This protein binds this small molecule.
Small molecule (SMILES): O=C(NO)C12CCC(CC1)C2

Sequence of chain 1.A:
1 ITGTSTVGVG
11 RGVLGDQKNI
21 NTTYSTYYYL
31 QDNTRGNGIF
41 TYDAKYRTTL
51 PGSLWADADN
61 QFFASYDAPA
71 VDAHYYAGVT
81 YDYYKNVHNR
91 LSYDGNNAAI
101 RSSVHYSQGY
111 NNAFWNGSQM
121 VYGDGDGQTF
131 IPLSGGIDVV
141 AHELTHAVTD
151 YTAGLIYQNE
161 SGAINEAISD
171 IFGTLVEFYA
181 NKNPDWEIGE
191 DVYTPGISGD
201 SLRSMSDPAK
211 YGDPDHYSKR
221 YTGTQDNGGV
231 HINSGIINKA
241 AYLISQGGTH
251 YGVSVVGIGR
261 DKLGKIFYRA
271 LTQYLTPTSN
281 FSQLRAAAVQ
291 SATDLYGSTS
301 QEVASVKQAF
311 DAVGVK

Binding-site contacts:
Ligand atom C5 contacts residue VAL139 of chain 1.A at 3.9 Å (hydrophobic).
Ligand atom C contacts residue ZN1 of chain 1.B at 3.6 Å.
Ligand atom C contacts residue ARG203 of chain 1.A at 3.8 Å.
Ligand atom O contacts residue TYR157 of chain 1.A at 3.4 Å (h-bond).
Ligand atom O1 contacts residue GLU166 of chain 1.A at 3.4 Å (salt-bridge).
Ligand atom C6 contacts residue ASN112 of chain 1.A at 4.1 Å.
Ligand atom O contacts residue HIS231 of chain 1.A at 2.7 Å (h-bond).
Ligand atom N contacts residue GOL1 of chain 1.K at 3.3 Å (h-bond).
Ligand atom O1 contacts residue HIS142 of chain 1.A at 3.8 Å.
Ligand atom C contacts residue GLU143 of chain 1.A at 3.8 Å.
Ligand atom C2 contacts residue ARG203 of chain 1.A at 3.5 Å.
Ligand atom C6 contacts residue GLU143 of chain 1.A at 3.2 Å.
Ligand atom N contacts residue GLU166 of chain 1.A at 3.9 Å.
Ligand atom C5 contacts residue ALA113 of chain 1.A at 3.5 Å (hydrophobic).
Ligand atom N contacts residue HIS231 of chain 1.A at 3.6 Å (h-bond).
Ligand atom C3 contacts residue LEU202 of chain 1.A at 3.5 Å (hydrophobic).
Ligand atom N contacts residue GLU143 of chain 1.A at 2.7 Å (salt-bridge).
Ligand atom C3 contacts residue VAL139 of chain 1.A at 4.0 Å (hydrophobic).
Ligand atom O1 contacts residue ZN1 of chain 1.B at 3.8 Å.
Ligand atom N contacts residue HIS142 of chain 1.A at 3.3 Å (h-bond).
Ligand atom O contacts residue GOL1 of chain 1.K at 2.9 Å (h-bond).
Ligand atom N contacts residue ZN1 of chain 1.B at 2.7 Å.
Ligand atom O1 contacts residue ARG203 of chain 1.A at 3.0 Å (salt-bridge).
Ligand atom C4 contacts residue LEU202 of chain 1.A at 3.8 Å (hydrophobic).
Ligand atom C contacts residue GLU166 of chain 1.A at 4.1 Å.
Ligand atom C contacts residue HIS142 of chain 1.A at 3.5 Å.
Ligand atom O1 contacts residue HIS231 of chain 1.A at 2.9 Å.
Ligand atom O contacts residue ZN1 of chain 1.B at 2.0 Å.
Ligand atom C contacts residue HIS231 of chain 1.A at 3.6 Å.
Ligand atom C6 contacts residue ALA113 of chain 1.A at 3.5 Å (hydrophobic).
Ligand atom C4 contacts residue ASN112 of chain 1.A at 4.1 Å.
Ligand atom O contacts residue HIS142 of chain 1.A at 3.4 Å (h-bond).
Ligand atom O contacts residue GLU166 of chain 1.A at 2.7 Å (salt-bridge).
Ligand atom C7 contacts residue LEU202 of chain 1.A at 3.9 Å (hydrophobic).
Ligand atom C5 contacts residue ASN112 of chain 1.A at 3.7 Å.
Ligand atom C7 contacts residue ASN112 of chain 1.A at 3.8 Å.
Ligand atom C4 contacts residue LEU133 of chain 1.A at 4.1 Å (hydrophobic).
Ligand atom O contacts residue HIS146 of chain 1.A at 3.7 Å.
Ligand atom O contacts residue GLU143 of chain 1.A at 3.2 Å (salt-bridge).
Ligand atom C1 contacts residue GLU143 of chain 1.A at 4.1 Å.